A small-molecule ligand and the protein it binds are described below.
Small molecule (SMILES): O=C1CCCN1Cc1ccc(-n2nc(C(F)(F)F)c3c2CCCC3)cc1F

Sequence of chain 2.B:
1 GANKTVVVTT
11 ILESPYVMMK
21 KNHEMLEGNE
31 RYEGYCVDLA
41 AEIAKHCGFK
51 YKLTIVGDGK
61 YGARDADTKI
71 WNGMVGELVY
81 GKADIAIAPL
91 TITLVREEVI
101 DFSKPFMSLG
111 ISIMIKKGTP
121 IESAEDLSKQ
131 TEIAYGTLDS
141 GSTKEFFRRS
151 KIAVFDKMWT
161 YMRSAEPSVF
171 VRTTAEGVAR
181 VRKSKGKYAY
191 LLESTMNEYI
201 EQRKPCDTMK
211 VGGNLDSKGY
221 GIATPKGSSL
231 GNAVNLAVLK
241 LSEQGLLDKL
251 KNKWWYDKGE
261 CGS

Sequence of chain 1.B:
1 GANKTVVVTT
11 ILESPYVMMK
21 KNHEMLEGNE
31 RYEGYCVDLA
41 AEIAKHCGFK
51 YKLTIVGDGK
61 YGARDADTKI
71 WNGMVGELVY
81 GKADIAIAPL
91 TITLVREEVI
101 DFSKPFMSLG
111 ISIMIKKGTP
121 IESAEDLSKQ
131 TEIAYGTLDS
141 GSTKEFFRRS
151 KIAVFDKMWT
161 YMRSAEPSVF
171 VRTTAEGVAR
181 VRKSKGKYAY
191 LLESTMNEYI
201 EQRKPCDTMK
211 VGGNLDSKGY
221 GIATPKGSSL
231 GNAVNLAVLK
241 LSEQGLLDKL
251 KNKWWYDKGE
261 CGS

Binding-site contacts:
Ligand atom C17 contacts residue 1NF1 of chain 2.I at 1.0 Å.
Ligand atom C11 contacts residue 1NF1 of chain 2.I at 1.1 Å.
Ligand atom C12 contacts residue 1NF1 of chain 2.I at 1.6 Å.
Ligand atom C16 contacts residue 1NF1 of chain 2.I at 1.1 Å.
Ligand atom C14 contacts residue SER217 of chain 2.B at 3.3 Å.
Ligand atom O1 contacts residue 1NF1 of chain 2.I at 1.7 Å.
Ligand atom O1 contacts residue SER217 of chain 1.B at 3.2 Å (h-bond).
Ligand atom F4 contacts residue LYS104 of chain 1.B at 3.5 Å.
Ligand atom C5 contacts residue LYS218 of chain 1.B at 3.3 Å.
Ligand atom C3 contacts residue 1NF1 of chain 2.I at 1.2 Å.
Ligand atom C15 contacts residue SER217 of chain 2.B at 3.5 Å.
Ligand atom C19 contacts residue 1NF1 of chain 2.I at 3.0 Å.
Ligand atom C4 contacts residue 1NF1 of chain 2.I at 0.7 Å.
Ligand atom N2 contacts residue 1NF1 of chain 2.I at 1.7 Å.
Ligand atom C2 contacts residue 1NF1 of chain 2.I at 0.8 Å.
Ligand atom C11 contacts residue SER217 of chain 1.B at 3.2 Å.
Ligand atom C7 contacts residue 1NF1 of chain 2.I at 1.7 Å.
Ligand atom C14 contacts residue 1NF1 of chain 2.I at 0.4 Å.
Ligand atom C14 contacts residue SER242 of chain 1.B at 3.4 Å.
Ligand atom C13 contacts residue 1NF1 of chain 2.I at 0.4 Å.
Ligand atom N1 contacts residue SER217 of chain 1.B at 3.2 Å (h-bond).
Ligand atom C15 contacts residue 1NF1 of chain 2.I at 0.5 Å.
Ligand atom C5 contacts residue 1NF1 of chain 2.I at 1.0 Å.
Ligand atom C16 contacts residue PHE106 of chain 1.B at 3.4 Å (hydrophobic).
Ligand atom C10 contacts residue 1NF1 of chain 2.I at 0.5 Å.
Ligand atom F1 contacts residue SER108 of chain 2.B at 2.9 Å.
Ligand atom F3 contacts residue 1NF1 of chain 2.I at 2.9 Å.
Ligand atom C1 contacts residue 1NF1 of chain 2.I at 0.7 Å.
Ligand atom C18 contacts residue 1NF1 of chain 2.I at 0.9 Å.
Ligand atom F2 contacts residue GLY219 of chain 2.B at 3.0 Å.
Ligand atom F1 contacts residue 1NF1 of chain 2.I at 2.0 Å.
Ligand atom C6 contacts residue 1NF1 of chain 2.I at 1.2 Å.
Ligand atom N1 contacts residue 1NF1 of chain 2.I at 1.0 Å.
Ligand atom C9 contacts residue 1NF1 of chain 2.I at 0.4 Å.
Ligand atom C8 contacts residue 1NF1 of chain 2.I at 0.4 Å.
Ligand atom C7 contacts residue SER217 of chain 1.B at 3.3 Å.
Ligand atom C9 contacts residue PRO105 of chain 2.B at 3.2 Å (hydrophobic).
Ligand atom N3 contacts residue 1NF1 of chain 2.I at 2.1 Å.
Ligand atom F1 contacts residue MET107 of chain 2.B at 2.6 Å.
Ligand atom C10 contacts residue PRO105 of chain 2.B at 3.3 Å (hydrophobic).